A protein and the small-molecule ligand that binds it are described below.
Small molecule (SMILES): CC(=O)N[C@@H]1[C@@H](O)[C@H](O)[C@@H](CO)O[C@H]1O

Sequence of chain 1.D:
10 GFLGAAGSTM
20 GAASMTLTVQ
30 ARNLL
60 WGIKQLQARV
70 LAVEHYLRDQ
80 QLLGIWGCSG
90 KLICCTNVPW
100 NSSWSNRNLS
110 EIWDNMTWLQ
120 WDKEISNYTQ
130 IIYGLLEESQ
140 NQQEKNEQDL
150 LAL

Sequence of chain 1.C:
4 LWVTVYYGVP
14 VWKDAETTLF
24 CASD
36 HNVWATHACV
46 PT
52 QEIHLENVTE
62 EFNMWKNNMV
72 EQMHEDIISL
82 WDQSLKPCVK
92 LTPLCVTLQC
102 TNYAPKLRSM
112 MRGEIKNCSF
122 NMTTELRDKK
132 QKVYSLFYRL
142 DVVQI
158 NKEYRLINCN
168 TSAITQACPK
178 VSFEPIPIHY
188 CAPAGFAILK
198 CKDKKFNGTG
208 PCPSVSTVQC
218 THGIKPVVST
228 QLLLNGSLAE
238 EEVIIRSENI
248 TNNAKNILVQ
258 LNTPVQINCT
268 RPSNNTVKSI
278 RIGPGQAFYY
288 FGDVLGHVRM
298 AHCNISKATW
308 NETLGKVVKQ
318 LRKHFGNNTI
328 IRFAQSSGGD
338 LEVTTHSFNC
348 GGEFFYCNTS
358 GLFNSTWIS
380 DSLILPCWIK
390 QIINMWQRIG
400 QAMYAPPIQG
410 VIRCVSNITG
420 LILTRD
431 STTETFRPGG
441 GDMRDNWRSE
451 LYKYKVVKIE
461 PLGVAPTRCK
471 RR

Binding-site contacts:
Ligand atom O7 contacts residue ASN58 of chain 1.C at 4.1 Å.
Ligand atom C7 contacts residue GLY16 of chain 1.D at 4.4 Å.
Ligand atom O7 contacts residue GLY16 of chain 1.D at 4.0 Å.
Ligand atom C2 contacts residue ASN58 of chain 1.C at 2.4 Å.
Ligand atom O6 contacts residue ASN58 of chain 1.C at 4.4 Å.
Ligand atom C8 contacts residue GLY13 of chain 1.D at 3.8 Å.
Ligand atom O3 contacts residue GLU57 of chain 1.C at 4.2 Å.
Ligand atom C3 contacts residue ASN58 of chain 1.C at 3.8 Å.
Ligand atom C3 contacts residue GLU57 of chain 1.C at 3.9 Å.
Ligand atom C7 contacts residue GLU57 of chain 1.C at 3.5 Å.
Ligand atom N2 contacts residue GLU57 of chain 1.C at 2.8 Å (salt-bridge).
Ligand atom C8 contacts residue GLU57 of chain 1.C at 3.3 Å.
Ligand atom C8 contacts residue SER17 of chain 1.D at 3.2 Å.
Ligand atom N2 contacts residue ASN58 of chain 1.C at 2.9 Å (h-bond).
Ligand atom C7 contacts residue SER17 of chain 1.D at 3.0 Å.
Ligand atom C2 contacts residue GLU57 of chain 1.C at 3.8 Å.
Ligand atom O5 contacts residue ASN58 of chain 1.C at 2.4 Å (h-bond).
Ligand atom C1 contacts residue ASN58 of chain 1.C at 1.4 Å.
Ligand atom C1 contacts residue GLU57 of chain 1.C at 4.3 Å.
Ligand atom N2 contacts residue SER17 of chain 1.D at 4.3 Å.
Ligand atom C4 contacts residue ASN58 of chain 1.C at 4.2 Å.
Ligand atom C5 contacts residue ASN58 of chain 1.C at 3.7 Å.
Ligand atom O7 contacts residue SER17 of chain 1.D at 2.2 Å (h-bond).
Ligand atom C7 contacts residue ASN58 of chain 1.C at 3.7 Å.